Sequence of chain 48.B:
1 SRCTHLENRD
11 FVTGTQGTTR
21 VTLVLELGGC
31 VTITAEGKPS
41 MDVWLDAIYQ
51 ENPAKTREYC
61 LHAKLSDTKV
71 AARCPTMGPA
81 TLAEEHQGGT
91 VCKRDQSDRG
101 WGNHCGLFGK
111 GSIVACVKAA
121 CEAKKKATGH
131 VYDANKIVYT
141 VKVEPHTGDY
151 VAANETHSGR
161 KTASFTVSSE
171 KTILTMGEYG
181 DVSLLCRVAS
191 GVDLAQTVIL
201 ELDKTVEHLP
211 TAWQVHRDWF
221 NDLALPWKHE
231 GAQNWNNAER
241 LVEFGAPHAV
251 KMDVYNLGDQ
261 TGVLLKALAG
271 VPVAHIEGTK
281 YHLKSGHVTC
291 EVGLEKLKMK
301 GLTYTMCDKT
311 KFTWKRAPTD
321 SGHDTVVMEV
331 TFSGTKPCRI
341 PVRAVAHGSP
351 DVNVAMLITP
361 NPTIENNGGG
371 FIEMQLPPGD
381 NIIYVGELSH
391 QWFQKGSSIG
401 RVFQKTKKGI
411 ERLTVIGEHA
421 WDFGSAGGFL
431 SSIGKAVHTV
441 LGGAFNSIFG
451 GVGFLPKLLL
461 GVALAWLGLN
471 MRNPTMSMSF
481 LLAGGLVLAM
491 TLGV

Binding-site contacts:
Ligand atom C5 contacts residue HIS104 of chain 48.B at 3.2 Å.
Ligand atom C8 contacts residue ASN154 of chain 48.A at 3.7 Å.
Ligand atom C3 contacts residue ASN154 of chain 48.A at 3.8 Å.
Ligand atom C4 contacts residue HIS104 of chain 48.B at 4.5 Å.
Ligand atom O5 contacts residue HIS104 of chain 48.B at 3.1 Å.
Ligand atom C6 contacts residue VAL250 of chain 48.B at 4.3 Å (hydrophobic).
Ligand atom N2 contacts residue ASN154 of chain 48.A at 2.9 Å (h-bond).
Ligand atom O5 contacts residue ASN154 of chain 48.A at 2.3 Å (h-bond).
Ligand atom C8 contacts residue HIS104 of chain 48.B at 4.5 Å.
Ligand atom O7 contacts residue ASN154 of chain 48.A at 3.4 Å (h-bond).
Ligand atom C4 contacts residue ASN154 of chain 48.A at 4.2 Å.
Ligand atom C5 contacts residue ASN154 of chain 48.A at 3.6 Å.
Ligand atom C1 contacts residue ASN154 of chain 48.A at 1.4 Å.
Ligand atom C6 contacts residue HIS104 of chain 48.B at 3.5 Å.
Ligand atom C2 contacts residue ASN154 of chain 48.A at 2.4 Å.
Ligand atom C1 contacts residue HIS104 of chain 48.B at 3.7 Å.
Ligand atom C7 contacts residue ASN154 of chain 48.A at 3.4 Å.

A small-molecule ligand and the protein it binds are described below.
Small molecule (SMILES): CC(=O)N[C@H]1[C@H](O[C@H]2[C@H](O)[C@@H](NC(C)=O)CO[C@@H]2CO[C@@H]2O[C@@H](C)[C@@H](O)[C@@H](O)[C@@H]2O)O[C@H](CO)[C@@H](O)[C@@H]1O

Sequence of chain 48.A:
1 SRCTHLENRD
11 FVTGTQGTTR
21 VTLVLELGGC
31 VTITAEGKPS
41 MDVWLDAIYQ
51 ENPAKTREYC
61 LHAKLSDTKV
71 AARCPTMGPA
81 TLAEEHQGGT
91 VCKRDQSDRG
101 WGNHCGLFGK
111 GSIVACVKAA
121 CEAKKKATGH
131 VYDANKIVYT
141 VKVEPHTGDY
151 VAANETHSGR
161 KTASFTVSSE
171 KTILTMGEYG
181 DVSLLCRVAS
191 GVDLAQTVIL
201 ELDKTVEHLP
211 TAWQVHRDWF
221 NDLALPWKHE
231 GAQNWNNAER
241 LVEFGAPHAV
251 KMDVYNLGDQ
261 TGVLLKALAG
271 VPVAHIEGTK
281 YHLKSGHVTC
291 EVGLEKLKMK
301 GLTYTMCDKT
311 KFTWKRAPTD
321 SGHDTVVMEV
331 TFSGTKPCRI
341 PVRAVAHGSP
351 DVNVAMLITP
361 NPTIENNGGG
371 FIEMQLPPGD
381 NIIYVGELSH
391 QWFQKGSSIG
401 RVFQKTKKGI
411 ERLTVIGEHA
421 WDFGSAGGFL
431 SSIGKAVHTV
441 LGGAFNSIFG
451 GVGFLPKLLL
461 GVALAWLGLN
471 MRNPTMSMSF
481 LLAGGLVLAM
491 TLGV